The small molecule below binds the protein below.
Small molecule (SMILES): CC(=O)N[C@H]1[C@H]([C@H](O)[C@H](O)CO)O[C@@](O[C@H]2[C@@H](O)[C@@H](CO)O[C@@H](O[C@H]3[C@H](O)[C@@H](O)[C@H](O)O[C@@H]3CO)[C@@H]2O)(C(=O)O)C[C@@H]1O

Sequence of chain 21.A:
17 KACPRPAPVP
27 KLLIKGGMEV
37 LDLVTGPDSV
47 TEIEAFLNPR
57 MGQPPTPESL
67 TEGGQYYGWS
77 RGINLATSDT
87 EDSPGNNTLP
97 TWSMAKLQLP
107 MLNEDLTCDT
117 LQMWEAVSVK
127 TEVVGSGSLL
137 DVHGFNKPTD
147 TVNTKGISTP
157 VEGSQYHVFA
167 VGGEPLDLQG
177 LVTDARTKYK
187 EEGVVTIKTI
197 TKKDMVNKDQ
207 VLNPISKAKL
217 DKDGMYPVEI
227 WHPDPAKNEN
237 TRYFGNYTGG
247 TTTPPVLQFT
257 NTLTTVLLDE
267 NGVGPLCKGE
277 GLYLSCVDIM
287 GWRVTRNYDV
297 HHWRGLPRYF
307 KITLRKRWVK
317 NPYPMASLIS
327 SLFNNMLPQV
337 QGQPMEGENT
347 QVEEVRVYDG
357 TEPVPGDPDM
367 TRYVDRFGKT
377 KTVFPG

Sequence of chain 21.B:
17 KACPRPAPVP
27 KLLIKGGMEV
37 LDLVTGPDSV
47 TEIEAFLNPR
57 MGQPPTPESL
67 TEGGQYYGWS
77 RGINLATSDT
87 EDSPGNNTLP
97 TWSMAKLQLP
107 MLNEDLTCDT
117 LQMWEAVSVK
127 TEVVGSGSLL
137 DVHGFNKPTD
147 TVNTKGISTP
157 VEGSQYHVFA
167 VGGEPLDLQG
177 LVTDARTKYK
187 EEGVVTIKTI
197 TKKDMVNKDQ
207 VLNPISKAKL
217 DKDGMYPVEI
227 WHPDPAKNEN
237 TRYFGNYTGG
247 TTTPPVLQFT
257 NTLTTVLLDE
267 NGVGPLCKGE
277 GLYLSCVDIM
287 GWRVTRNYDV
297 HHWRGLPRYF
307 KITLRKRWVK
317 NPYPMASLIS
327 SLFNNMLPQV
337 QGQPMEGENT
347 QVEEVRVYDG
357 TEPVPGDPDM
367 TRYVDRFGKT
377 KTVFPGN

Binding-site contacts:
Ligand atom C5 contacts residue ASN93 of chain 21.A at 3.6 Å.
Ligand atom C10 contacts residue TYR72 of chain 21.A at 3.8 Å (hydrophobic).
Ligand atom C4 contacts residue HIS298 of chain 21.A at 3.6 Å.
Ligand atom O1A contacts residue GLY78 of chain 21.A at 3.4 Å (h-bond).
Ligand atom C1 contacts residue ARG77 of chain 21.A at 3.5 Å.
Ligand atom O4 contacts residue ASN80 of chain 21.A at 4.1 Å.
Ligand atom O4 contacts residue THR291 of chain 21.A at 3.5 Å.
Ligand atom O8 contacts residue ARG77 of chain 21.A at 3.3 Å (salt-bridge).
Ligand atom C3 contacts residue GLY78 of chain 21.A at 4.2 Å.
Ligand atom N5 contacts residue TYR72 of chain 21.A at 2.9 Å (h-bond).
Ligand atom O4 contacts residue VAL296 of chain 21.A at 3.7 Å.
Ligand atom C4 contacts residue VAL296 of chain 21.A at 4.2 Å (hydrophobic).
Ligand atom C1 contacts residue TYR72 of chain 21.A at 4.1 Å (hydrophobic).
Ligand atom O1B contacts residue TYR72 of chain 21.A at 4.1 Å.
Ligand atom C5 contacts residue TYR72 of chain 21.A at 3.7 Å (hydrophobic).
Ligand atom C2 contacts residue GLY78 of chain 21.A at 4.1 Å.
Ligand atom O6 contacts residue ASN93 of chain 21.A at 2.9 Å (h-bond).
Ligand atom C3 contacts residue VAL296 of chain 21.A at 3.4 Å (hydrophobic).
Ligand atom C3 contacts residue GLY78 of chain 21.A at 3.7 Å.
Ligand atom O1B contacts residue ARG77 of chain 21.A at 3.0 Å (salt-bridge).
Ligand atom C3 contacts residue HIS298 of chain 21.A at 4.1 Å.
Ligand atom C4 contacts residue ARG77 of chain 21.A at 4.3 Å.
Ligand atom O4 contacts residue HIS298 of chain 21.A at 2.7 Å (h-bond).
Ligand atom C4 contacts residue GLY78 of chain 21.A at 3.6 Å.
Ligand atom O4 contacts residue TYR72 of chain 21.A at 4.2 Å.
Ligand atom C1 contacts residue GLY78 of chain 21.A at 4.2 Å.
Ligand atom C6 contacts residue ASN93 of chain 21.A at 3.1 Å.
Ligand atom O1A contacts residue ARG77 of chain 21.A at 3.1 Å.
Ligand atom O3 contacts residue GLY78 of chain 21.A at 3.6 Å.
Ligand atom C6 contacts residue TYR72 of chain 21.A at 3.9 Å (hydrophobic).
Ligand atom O4 contacts residue ILE79 of chain 21.A at 3.7 Å.
Ligand atom C6 contacts residue THR94 of chain 21.A at 3.9 Å.
Ligand atom O4 contacts residue GLY78 of chain 21.A at 3.3 Å.
Ligand atom C4 contacts residue TYR72 of chain 21.A at 3.7 Å (hydrophobic).
Ligand atom C11 contacts residue ASP85 of chain 21.B at 3.5 Å.
Ligand atom O8 contacts residue TYR72 of chain 21.A at 3.9 Å.
Ligand atom O10 contacts residue ASN293 of chain 21.A at 4.3 Å.
Ligand atom O1A contacts residue TYR72 of chain 21.A at 3.7 Å.
Ligand atom C3 contacts residue ARG77 of chain 21.A at 3.8 Å.
Ligand atom C11 contacts residue TYR72 of chain 21.A at 3.9 Å (hydrophobic).